This protein binds this small molecule.
Small molecule (SMILES): OC[C@H]1O[C@H](O)[C@@H](O)[C@@H](O)[C@@H]1O

Sequence of chain 1.A:
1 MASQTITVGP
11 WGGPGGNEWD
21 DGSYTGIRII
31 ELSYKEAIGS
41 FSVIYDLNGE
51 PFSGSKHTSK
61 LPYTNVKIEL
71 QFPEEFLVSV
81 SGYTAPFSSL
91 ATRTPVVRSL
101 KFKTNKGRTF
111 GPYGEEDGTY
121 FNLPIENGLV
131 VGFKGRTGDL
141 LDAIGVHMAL

Binding-site contacts:
Ligand atom O2 contacts residue ASP139 of chain 1.A at 4.1 Å.
Ligand atom O3 contacts residue GLY15 of chain 1.A at 3.6 Å.
Ligand atom O6 contacts residue GLY138 of chain 1.A at 3.4 Å (h-bond).
Ligand atom C2 contacts residue GLY138 of chain 1.A at 4.5 Å.
Ligand atom C6 contacts residue LEU140 of chain 1.A at 3.8 Å (hydrophobic).
Ligand atom C6 contacts residue VAL96 of chain 1.A at 4.2 Å (hydrophobic).
Ligand atom O6 contacts residue ASP139 of chain 1.A at 3.2 Å (salt-bridge).
Ligand atom O5 contacts residue LEU90 of chain 1.A at 4.2 Å.
Ligand atom C3 contacts residue GLY16 of chain 1.A at 3.6 Å.
Ligand atom C4 contacts residue GLY15 of chain 1.A at 4.2 Å.
Ligand atom O4 contacts residue ASP142 of chain 1.A at 2.5 Å (salt-bridge).
Ligand atom O2 contacts residue GLY138 of chain 1.A at 3.3 Å.
Ligand atom O6 contacts residue ASP142 of chain 1.A at 2.6 Å (salt-bridge).
Ligand atom C5 contacts residue ASP142 of chain 1.A at 4.1 Å.
Ligand atom O4 contacts residue THR94 of chain 1.A at 4.0 Å.
Ligand atom O5 contacts residue GLY138 of chain 1.A at 3.9 Å.
Ligand atom C5 contacts residue LEU90 of chain 1.A at 3.5 Å (hydrophobic).
Ligand atom C6 contacts residue ASP139 of chain 1.A at 4.0 Å.
Ligand atom C6 contacts residue ALA91 of chain 1.A at 4.4 Å (hydrophobic).
Ligand atom O3 contacts residue GLY16 of chain 1.A at 2.9 Å (h-bond).
Ligand atom C5 contacts residue ASP139 of chain 1.A at 4.2 Å.
Ligand atom O1 contacts residue LEU90 of chain 1.A at 3.6 Å (h-bond).
Ligand atom C4 contacts residue GLY16 of chain 1.A at 3.5 Å.
Ligand atom C4 contacts residue ASP142 of chain 1.A at 3.4 Å.
Ligand atom C6 contacts residue LEU90 of chain 1.A at 4.0 Å (hydrophobic).
Ligand atom O4 contacts residue GLY16 of chain 1.A at 3.7 Å.
Ligand atom C2 contacts residue GLY16 of chain 1.A at 4.3 Å.
Ligand atom O2 contacts residue GLY16 of chain 1.A at 3.6 Å.
Ligand atom O5 contacts residue ASP139 of chain 1.A at 3.1 Å (salt-bridge).
Ligand atom O1 contacts residue ASP139 of chain 1.A at 3.9 Å.
Ligand atom C6 contacts residue ASP142 of chain 1.A at 3.5 Å.
Ligand atom C1 contacts residue GLY138 of chain 1.A at 4.5 Å.
Ligand atom O6 contacts residue LEU140 of chain 1.A at 2.9 Å (h-bond).
Ligand atom O4 contacts residue GLY15 of chain 1.A at 3.6 Å.
Ligand atom C1 contacts residue ASP139 of chain 1.A at 3.7 Å.